Sequence of chain 1.C:
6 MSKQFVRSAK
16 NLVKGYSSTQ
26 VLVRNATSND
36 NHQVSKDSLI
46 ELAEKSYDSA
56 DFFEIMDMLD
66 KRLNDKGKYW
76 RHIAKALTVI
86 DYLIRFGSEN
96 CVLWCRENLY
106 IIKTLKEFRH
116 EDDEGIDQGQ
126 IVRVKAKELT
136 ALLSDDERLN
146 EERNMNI

Binding-site contacts:
Ligand atom O41 contacts residue HIS115 of chain 1.C at 4.3 Å.
Ligand atom O4 contacts residue LYS31 of chain 1.D at 4.4 Å.
Ligand atom O3 contacts residue LYS73 of chain 1.C at 2.8 Å (salt-bridge).
Ligand atom C3 contacts residue LYS73 of chain 1.C at 3.8 Å.
Ligand atom O53 contacts residue LYS31 of chain 1.D at 2.7 Å (salt-bridge).
Ligand atom O42 contacts residue LYS31 of chain 1.D at 3.6 Å.
Ligand atom C2 contacts residue LYS71 of chain 1.C at 4.1 Å.
Ligand atom O51 contacts residue LYS29 of chain 1.D at 3.6 Å.
Ligand atom O5 contacts residue LYS29 of chain 1.D at 4.1 Å.
Ligand atom O42 contacts residue GLY72 of chain 1.C at 2.6 Å (h-bond).
Ligand atom O51 contacts residue HIS32 of chain 1.D at 4.2 Å.
Ligand atom P4 contacts residue GLY72 of chain 1.C at 4.0 Å.
Ligand atom O42 contacts residue LYS73 of chain 1.C at 3.6 Å.
Ligand atom O2 contacts residue LYS71 of chain 1.C at 3.9 Å.
Ligand atom P1 contacts residue LYS73 of chain 1.C at 3.9 Å.
Ligand atom O11 contacts residue LYS73 of chain 1.C at 4.1 Å.
Ligand atom O53 contacts residue HIS32 of chain 1.D at 3.9 Å.
Ligand atom O43 contacts residue LYS31 of chain 1.D at 4.5 Å.
Ligand atom O53 contacts residue LYS29 of chain 1.D at 4.3 Å.
Ligand atom O43 contacts residue LYS29 of chain 1.D at 2.8 Å (salt-bridge).
Ligand atom O4 contacts residue LYS71 of chain 1.C at 3.5 Å.
Ligand atom P4 contacts residue LYS71 of chain 1.C at 4.3 Å.
Ligand atom P4 contacts residue LYS73 of chain 1.C at 4.1 Å.
Ligand atom O41 contacts residue LYS73 of chain 1.C at 3.4 Å (salt-bridge).
Ligand atom O41 contacts residue GLY72 of chain 1.C at 4.0 Å.
Ligand atom P5 contacts residue LYS31 of chain 1.D at 4.2 Å.
Ligand atom O52 contacts residue LYS19 of chain 1.D at 4.0 Å.
Ligand atom O12 contacts residue LYS73 of chain 1.C at 2.6 Å (salt-bridge).
Ligand atom O2 contacts residue LYS73 of chain 1.C at 4.2 Å.
Ligand atom P5 contacts residue LYS29 of chain 1.D at 4.2 Å.
Ligand atom O42 contacts residue LYS71 of chain 1.C at 3.8 Å.
Ligand atom P4 contacts residue LYS29 of chain 1.D at 4.3 Å.

The small molecule below binds the protein below.
Small molecule (SMILES): CCCCCCCC(=O)OC[C@H](COP(=O)(O)O[C@@H]1[C@H](O)[C@H](O)[C@@H](OP(=O)(O)O)[C@H](OP(=O)(O)O)[C@H]1O)OC(=O)CCCCCCC

Sequence of chain 1.D:
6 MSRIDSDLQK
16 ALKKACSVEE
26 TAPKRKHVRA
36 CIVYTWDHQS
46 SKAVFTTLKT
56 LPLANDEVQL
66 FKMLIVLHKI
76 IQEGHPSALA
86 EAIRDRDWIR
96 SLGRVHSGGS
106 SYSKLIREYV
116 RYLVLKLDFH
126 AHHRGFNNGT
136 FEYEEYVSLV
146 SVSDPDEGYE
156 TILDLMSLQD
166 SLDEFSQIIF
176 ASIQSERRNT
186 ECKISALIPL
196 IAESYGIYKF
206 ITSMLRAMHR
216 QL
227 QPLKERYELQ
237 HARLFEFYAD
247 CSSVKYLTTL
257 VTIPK